Binding-site contacts:
Ligand atom C contacts residue VAL1 of chain 1.B at 3.7 Å (hydrophobic).
Ligand atom CE contacts residue ASN111 of chain 1.A at 4.2 Å.
Ligand atom N contacts residue VAL1 of chain 1.B at 1.3 Å.
Ligand atom CB contacts residue VAL1 of chain 1.B at 3.3 Å (hydrophobic).
Ligand atom O contacts residue HIS231 of chain 1.A at 3.8 Å.
Ligand atom CB contacts residue LEU202 of chain 1.A at 3.9 Å (hydrophobic).
Ligand atom CD contacts residue PHE130 of chain 1.A at 4.0 Å (hydrophobic).
Ligand atom CG contacts residue ASN111 of chain 1.A at 4.2 Å.
Ligand atom NZ contacts residue PHE130 of chain 1.A at 4.5 Å.
Ligand atom N contacts residue ASN112 of chain 1.A at 3.2 Å (h-bond).
Ligand atom OXT contacts residue HIS231 of chain 1.A at 3.8 Å.
Ligand atom CA contacts residue ARG203 of chain 1.A at 4.3 Å.
Ligand atom CA contacts residue VAL1 of chain 1.B at 2.5 Å (hydrophobic).
Ligand atom O contacts residue VAL1 of chain 1.B at 4.0 Å.
Ligand atom NZ contacts residue ASN111 of chain 1.A at 3.0 Å (h-bond).
Ligand atom NZ contacts residue ASN112 of chain 1.A at 4.3 Å.
Ligand atom CA contacts residue ASN112 of chain 1.A at 4.2 Å.
Ligand atom C contacts residue HIS231 of chain 1.A at 3.8 Å.
Ligand atom CB contacts residue ARG203 of chain 1.A at 4.3 Å.
Ligand atom CG contacts residue VAL1 of chain 1.B at 4.0 Å (hydrophobic).
Ligand atom CG contacts residue LEU202 of chain 1.A at 4.4 Å (hydrophobic).
Ligand atom CD contacts residue ASN111 of chain 1.A at 4.2 Å.
Ligand atom CG contacts residue ASN112 of chain 1.A at 3.9 Å.
Ligand atom O contacts residue ASN112 of chain 1.A at 2.9 Å (h-bond).
Ligand atom C contacts residue ASN112 of chain 1.A at 3.8 Å.
Ligand atom CA contacts residue HIS231 of chain 1.A at 3.7 Å.
Ligand atom N contacts residue HIS231 of chain 1.A at 3.9 Å.
Ligand atom CD contacts residue LEU202 of chain 1.A at 4.4 Å (hydrophobic).

Sequence of chain 1.A:
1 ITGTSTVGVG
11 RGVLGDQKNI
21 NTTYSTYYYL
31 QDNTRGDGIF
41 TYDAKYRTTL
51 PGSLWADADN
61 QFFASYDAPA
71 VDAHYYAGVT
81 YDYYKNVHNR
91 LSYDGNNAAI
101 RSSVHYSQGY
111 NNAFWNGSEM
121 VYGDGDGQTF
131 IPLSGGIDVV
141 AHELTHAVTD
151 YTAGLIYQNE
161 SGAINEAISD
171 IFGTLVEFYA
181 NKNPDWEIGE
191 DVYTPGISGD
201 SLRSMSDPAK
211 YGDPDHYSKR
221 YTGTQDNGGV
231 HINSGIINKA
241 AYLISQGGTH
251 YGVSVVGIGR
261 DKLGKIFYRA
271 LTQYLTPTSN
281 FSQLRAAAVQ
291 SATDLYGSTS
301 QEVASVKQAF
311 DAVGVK

A protein and the small-molecule ligand that binds it are described below.
Small molecule (SMILES): N[C@@H](CCCC[NH3+])C(=O)O